Sequence of chain 2.A:
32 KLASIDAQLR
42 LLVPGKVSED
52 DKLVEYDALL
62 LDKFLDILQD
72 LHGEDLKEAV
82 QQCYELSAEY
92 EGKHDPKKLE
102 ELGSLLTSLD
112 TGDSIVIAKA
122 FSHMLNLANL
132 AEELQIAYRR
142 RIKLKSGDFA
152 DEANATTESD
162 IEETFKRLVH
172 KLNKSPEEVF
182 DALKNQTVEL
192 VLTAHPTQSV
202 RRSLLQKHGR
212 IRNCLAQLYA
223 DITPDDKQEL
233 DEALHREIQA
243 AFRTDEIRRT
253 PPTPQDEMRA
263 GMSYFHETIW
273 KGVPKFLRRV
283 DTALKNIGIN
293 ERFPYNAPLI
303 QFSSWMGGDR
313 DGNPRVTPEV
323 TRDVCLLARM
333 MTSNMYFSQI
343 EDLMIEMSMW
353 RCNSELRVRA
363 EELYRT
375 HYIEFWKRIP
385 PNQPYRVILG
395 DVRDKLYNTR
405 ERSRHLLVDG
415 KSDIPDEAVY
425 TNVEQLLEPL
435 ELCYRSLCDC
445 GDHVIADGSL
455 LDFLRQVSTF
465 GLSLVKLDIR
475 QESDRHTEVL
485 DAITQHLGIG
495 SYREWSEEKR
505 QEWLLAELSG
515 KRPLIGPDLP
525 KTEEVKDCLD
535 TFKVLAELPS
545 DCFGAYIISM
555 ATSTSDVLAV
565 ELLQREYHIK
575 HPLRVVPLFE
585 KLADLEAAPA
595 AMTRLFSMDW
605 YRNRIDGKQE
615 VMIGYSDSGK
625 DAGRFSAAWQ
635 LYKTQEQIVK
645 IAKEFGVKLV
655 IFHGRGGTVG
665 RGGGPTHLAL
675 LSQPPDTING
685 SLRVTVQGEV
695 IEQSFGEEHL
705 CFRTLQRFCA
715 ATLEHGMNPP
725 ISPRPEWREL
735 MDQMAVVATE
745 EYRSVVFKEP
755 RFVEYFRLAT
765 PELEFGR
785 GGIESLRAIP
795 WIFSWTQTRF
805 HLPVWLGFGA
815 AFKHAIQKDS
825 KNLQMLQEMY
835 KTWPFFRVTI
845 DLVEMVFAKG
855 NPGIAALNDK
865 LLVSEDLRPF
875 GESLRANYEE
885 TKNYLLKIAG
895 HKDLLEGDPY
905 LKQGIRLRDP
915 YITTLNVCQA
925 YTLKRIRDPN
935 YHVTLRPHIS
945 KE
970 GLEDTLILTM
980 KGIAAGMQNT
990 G

The small molecule below binds the protein below.
Small molecule (SMILES): N[C@@H](CC(=O)O)C(=O)O

Binding-site contacts:
Ligand atom OD2 contacts residue MET986 of chain 2.A at 4.1 Å.
Ligand atom C contacts residue ASN988 of chain 2.A at 4.0 Å.
Ligand atom O contacts residue PRO669 of chain 2.A at 4.1 Å.
Ligand atom CB contacts residue LYS853 of chain 2.A at 3.6 Å.
Ligand atom CG contacts residue GLN987 of chain 2.A at 4.4 Å.
Ligand atom CB contacts residue MET849 of chain 2.A at 4.2 Å (hydrophobic).
Ligand atom CG contacts residue GLN697 of chain 2.A at 3.9 Å.
Ligand atom O contacts residue MET849 of chain 2.A at 4.2 Å.
Ligand atom OXT contacts residue ASN988 of chain 2.A at 3.0 Å (h-bond).
Ligand atom CB contacts residue GLN697 of chain 2.A at 4.5 Å.
Ligand atom CA contacts residue GLN697 of chain 2.A at 4.0 Å.
Ligand atom CA contacts residue ASN988 of chain 2.A at 3.6 Å.
Ligand atom OD1 contacts residue GLN697 of chain 2.A at 3.4 Å (h-bond).
Ligand atom O contacts residue LEU905 of chain 2.A at 3.4 Å.
Ligand atom CG contacts residue ASN988 of chain 2.A at 4.0 Å.
Ligand atom OD2 contacts residue ASN988 of chain 2.A at 4.1 Å.
Ligand atom OD2 contacts residue GLN987 of chain 2.A at 3.6 Å.
Ligand atom N contacts residue GLN697 of chain 2.A at 3.0 Å (h-bond).
Ligand atom OD1 contacts residue GLN987 of chain 2.A at 4.5 Å.
Ligand atom OD2 contacts residue ARG912 of chain 2.A at 2.7 Å (salt-bridge).
Ligand atom CB contacts residue LEU905 of chain 2.A at 4.3 Å (hydrophobic).
Ligand atom CG contacts residue LYS853 of chain 2.A at 3.5 Å.
Ligand atom OXT contacts residue MET849 of chain 2.A at 3.6 Å.
Ligand atom CA contacts residue ARG665 of chain 2.A at 4.2 Å.
Ligand atom CB contacts residue ASN988 of chain 2.A at 3.5 Å.
Ligand atom N contacts residue ASN988 of chain 2.A at 2.8 Å (h-bond).
Ligand atom OD2 contacts residue LYS853 of chain 2.A at 2.6 Å (salt-bridge).
Ligand atom O contacts residue ARG665 of chain 2.A at 2.7 Å (salt-bridge).
Ligand atom OD1 contacts residue ARG912 of chain 2.A at 2.7 Å (salt-bridge).
Ligand atom C contacts residue MET849 of chain 2.A at 4.3 Å (hydrophobic).
Ligand atom CG contacts residue LEU905 of chain 2.A at 4.5 Å (hydrophobic).
Ligand atom OXT contacts residue ARG665 of chain 2.A at 2.9 Å (salt-bridge).
Ligand atom CG contacts residue ARG912 of chain 2.A at 3.4 Å.
Ligand atom OD1 contacts residue LEU905 of chain 2.A at 4.2 Å.
Ligand atom C contacts residue ARG665 of chain 2.A at 3.5 Å.
Ligand atom C contacts residue LEU905 of chain 2.A at 4.4 Å (hydrophobic).
Ligand atom CA contacts residue LEU905 of chain 2.A at 4.2 Å (hydrophobic).
Ligand atom N contacts residue ARG665 of chain 2.A at 3.2 Å (salt-bridge).